Binding-site contacts:
Ligand atom O5 contacts residue SER76 of chain 1.J at 3.7 Å.
Ligand atom N2 contacts residue ASN74 of chain 1.J at 3.1 Å (h-bond).
Ligand atom C5 contacts residue ASN74 of chain 1.J at 3.7 Å.
Ligand atom C2 contacts residue ASN74 of chain 1.J at 2.7 Å.
Ligand atom C5 contacts residue SER76 of chain 1.J at 3.7 Å.
Ligand atom C6 contacts residue SER76 of chain 1.J at 4.3 Å.
Ligand atom C1 contacts residue ASN74 of chain 1.J at 1.6 Å.
Ligand atom O5 contacts residue ASN74 of chain 1.J at 2.4 Å (h-bond).
Ligand atom C4 contacts residue ASN74 of chain 1.J at 4.4 Å.
Ligand atom C7 contacts residue ASN74 of chain 1.J at 3.9 Å.
Ligand atom C8 contacts residue ASN74 of chain 1.J at 3.7 Å.
Ligand atom C1 contacts residue SER76 of chain 1.J at 3.9 Å.
Ligand atom C3 contacts residue ASN74 of chain 1.J at 4.0 Å.

The protein below binds the small molecule below.
Small molecule (SMILES): CC(=O)N[C@@H]1[C@@H](O)[C@H](O)[C@@H](CO)O[C@H]1O

Sequence of chain 1.J:
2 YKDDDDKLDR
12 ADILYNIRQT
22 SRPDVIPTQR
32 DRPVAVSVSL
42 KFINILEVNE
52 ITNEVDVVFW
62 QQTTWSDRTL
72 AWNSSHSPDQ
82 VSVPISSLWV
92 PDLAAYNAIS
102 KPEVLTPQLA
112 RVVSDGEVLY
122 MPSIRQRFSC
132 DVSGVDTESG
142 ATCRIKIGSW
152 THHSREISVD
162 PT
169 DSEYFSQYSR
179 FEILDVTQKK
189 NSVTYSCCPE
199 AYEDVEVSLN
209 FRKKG